Sequence of chain 1.A:
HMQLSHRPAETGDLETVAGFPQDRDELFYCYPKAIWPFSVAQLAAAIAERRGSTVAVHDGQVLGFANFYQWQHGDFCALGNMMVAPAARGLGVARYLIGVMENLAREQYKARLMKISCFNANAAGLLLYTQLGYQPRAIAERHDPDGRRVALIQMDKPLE

This protein binds this small molecule.
Small molecule (SMILES): O=C(N[C@H](CO)[C@H](O)c1ccc([N+](=O)[O-])cc1)C(Cl)Cl

Binding-site contacts:
Ligand atom C2 contacts residue ALA125 of chain 1.A at 4.0 Å (hydrophobic).
Ligand atom C9 contacts residue MET84 of chain 1.A at 3.9 Å (hydrophobic).
Ligand atom C8 contacts residue MET83 of chain 1.A at 3.7 Å (hydrophobic).
Ligand atom C9 contacts residue MET83 of chain 1.A at 3.9 Å (hydrophobic).
Ligand atom C7 contacts residue MET83 of chain 1.A at 3.5 Å (hydrophobic).
Ligand atom N9 contacts residue ARG90 of chain 1.A at 3.6 Å.
Ligand atom C3 contacts residue EDO1 of chain 1.I at 3.5 Å.
Ligand atom C3 contacts residue ASN123 of chain 1.A at 4.0 Å.
Ligand atom CL1 contacts residue GLU27 of chain 1.A at 3.6 Å.
Ligand atom O4 contacts residue LEU129 of chain 1.A at 3.9 Å.
Ligand atom C4 contacts residue ALA125 of chain 1.A at 4.0 Å (hydrophobic).
Ligand atom O5 contacts residue ASN123 of chain 1.A at 2.7 Å (h-bond).
Ligand atom O9A contacts residue PRO22 of chain 1.A at 3.7 Å.
Ligand atom O9A contacts residue VAL85 of chain 1.A at 3.3 Å (h-bond).
Ligand atom O9B contacts residue CYS31 of chain 1.A at 3.9 Å.
Ligand atom N9 contacts residue PRO22 of chain 1.A at 4.0 Å.
Ligand atom C11 contacts residue MET83 of chain 1.A at 3.7 Å (hydrophobic).
Ligand atom O2 contacts residue EDO1 of chain 1.I at 3.4 Å.
Ligand atom N9 contacts residue GLU27 of chain 1.A at 3.8 Å.
Ligand atom O9A contacts residue MET84 of chain 1.A at 3.9 Å.
Ligand atom C4 contacts residue GLY126 of chain 1.A at 3.5 Å.
Ligand atom O9A contacts residue ARG90 of chain 1.A at 3.1 Å (salt-bridge).
Ligand atom CL2 contacts residue ALA125 of chain 1.A at 3.8 Å.
Ligand atom O4 contacts residue EDO1 of chain 1.I at 2.7 Å (h-bond).
Ligand atom O5 contacts residue TYR130 of chain 1.A at 3.8 Å.
Ligand atom O9B contacts residue PRO22 of chain 1.A at 3.2 Å.
Ligand atom CL1 contacts residue TYR30 of chain 1.A at 3.8 Å.
Ligand atom C6 contacts residue MET83 of chain 1.A at 3.5 Å (hydrophobic).
Ligand atom O9B contacts residue GLU27 of chain 1.A at 3.4 Å.
Ligand atom C1 contacts residue ASN123 of chain 1.A at 3.4 Å.
Ligand atom C8 contacts residue CYS31 of chain 1.A at 3.8 Å (hydrophobic).
Ligand atom O4 contacts residue TYR130 of chain 1.A at 3.9 Å.
Ligand atom N2 contacts residue ASN123 of chain 1.A at 3.0 Å (h-bond).
Ligand atom C2 contacts residue ASN123 of chain 1.A at 3.7 Å.
Ligand atom C4 contacts residue EDO1 of chain 1.I at 3.0 Å.
Ligand atom C10 contacts residue MET84 of chain 1.A at 3.7 Å (hydrophobic).
Ligand atom O9A contacts residue PHE21 of chain 1.A at 3.5 Å.
Ligand atom C10 contacts residue MET83 of chain 1.A at 3.9 Å (hydrophobic).
Ligand atom C10 contacts residue VAL85 of chain 1.A at 3.4 Å (hydrophobic).
Ligand atom C8 contacts residue GLU27 of chain 1.A at 3.7 Å.